Sequence of chain 1.C:
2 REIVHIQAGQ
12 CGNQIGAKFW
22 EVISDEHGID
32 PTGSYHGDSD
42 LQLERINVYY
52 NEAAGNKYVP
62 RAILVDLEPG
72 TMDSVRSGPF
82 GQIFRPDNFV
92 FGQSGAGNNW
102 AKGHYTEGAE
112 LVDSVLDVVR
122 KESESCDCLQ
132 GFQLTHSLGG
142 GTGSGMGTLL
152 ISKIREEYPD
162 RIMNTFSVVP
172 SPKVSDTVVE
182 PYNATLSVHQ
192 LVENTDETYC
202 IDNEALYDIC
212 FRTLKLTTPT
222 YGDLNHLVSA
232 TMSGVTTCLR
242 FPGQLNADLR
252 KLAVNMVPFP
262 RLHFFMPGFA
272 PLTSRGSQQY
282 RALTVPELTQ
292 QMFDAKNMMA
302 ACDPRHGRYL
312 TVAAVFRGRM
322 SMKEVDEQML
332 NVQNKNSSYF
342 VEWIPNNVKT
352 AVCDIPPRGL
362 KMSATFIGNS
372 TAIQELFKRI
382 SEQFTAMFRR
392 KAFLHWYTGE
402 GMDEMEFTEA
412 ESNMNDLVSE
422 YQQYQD

This protein binds this small molecule.
Small molecule (SMILES): CC(=O)O[C@H]1C(=O)[C@@]2(C)[C@H]([C@H](OC(=O)c3ccccc3)[C@]3(O)C[C@H](OC(=O)[C@H](O)[C@@H](NC(=O)c4ccccc4)c4ccccc4)C(C)=C1C3(C)C)[C@]1(OC(C)=O)CO[C@@H]1C[C@@H]2O

Binding-site contacts:
Ligand atom C41 contacts residue SER234 of chain 1.C at 3.5 Å.
Ligand atom O13 contacts residue PRO358 of chain 1.C at 3.2 Å.
Ligand atom C39 contacts residue SER234 of chain 1.C at 3.8 Å.
Ligand atom C19 contacts residue ARG276 of chain 1.C at 3.7 Å.
Ligand atom C07 contacts residue HIS227 of chain 1.C at 3.2 Å.
Ligand atom C40 contacts residue GLU27 of chain 1.C at 3.5 Å.
Ligand atom C39 contacts residue ALA231 of chain 1.C at 3.3 Å (hydrophobic).
Ligand atom O14 contacts residue HIS227 of chain 1.C at 2.9 Å.
Ligand atom C07 contacts residue LEU228 of chain 1.C at 3.6 Å (hydrophobic).
Ligand atom C40 contacts residue ALA231 of chain 1.C at 3.4 Å (hydrophobic).
Ligand atom O13 contacts residue GLY360 of chain 1.C at 3.6 Å.
Ligand atom C16 contacts residue THR274 of chain 1.C at 3.4 Å.
Ligand atom O12 contacts residue GLY360 of chain 1.C at 3.5 Å (h-bond).
Ligand atom C14 contacts residue THR274 of chain 1.C at 3.3 Å.
Ligand atom C09 contacts residue HIS227 of chain 1.C at 3.8 Å.
Ligand atom C41 contacts residue VAL23 of chain 1.C at 3.7 Å (hydrophobic).
Ligand atom C15 contacts residue THR274 of chain 1.C at 3.7 Å.
Ligand atom C15 contacts residue PRO272 of chain 1.C at 3.1 Å (hydrophobic).
Ligand atom C08 contacts residue HIS227 of chain 1.C at 3.4 Å.
Ligand atom C28 contacts residue PRO358 of chain 1.C at 3.6 Å (hydrophobic).
Ligand atom C06 contacts residue HIS227 of chain 1.C at 3.6 Å.
Ligand atom C37 contacts residue PRO358 of chain 1.C at 3.7 Å (hydrophobic).
Ligand atom O08 contacts residue ARG276 of chain 1.C at 3.7 Å.
Ligand atom C40 contacts residue SER234 of chain 1.C at 3.0 Å.
Ligand atom C38 contacts residue PRO358 of chain 1.C at 3.5 Å (hydrophobic).
Ligand atom O13 contacts residue ARG359 of chain 1.C at 3.2 Å (salt-bridge).
Ligand atom C38 contacts residue PHE270 of chain 1.C at 3.6 Å (hydrophobic).
Ligand atom O06 contacts residue PRO272 of chain 1.C at 3.4 Å (h-bond).
Ligand atom C39 contacts residue PHE270 of chain 1.C at 3.4 Å (hydrophobic).
Ligand atom C19 contacts residue THR274 of chain 1.C at 3.0 Å.
Ligand atom C33 contacts residue ASP26 of chain 1.C at 3.7 Å.
Ligand atom C42 contacts residue VAL23 of chain 1.C at 3.5 Å (hydrophobic).
Ligand atom C32 contacts residue VAL23 of chain 1.C at 3.5 Å (hydrophobic).
Ligand atom C39 contacts residue PRO358 of chain 1.C at 3.8 Å (hydrophobic).
Ligand atom C33 contacts residue VAL23 of chain 1.C at 3.6 Å (hydrophobic).
Ligand atom C41 contacts residue GLU27 of chain 1.C at 3.1 Å.
Ligand atom C36 contacts residue HIS227 of chain 1.C at 3.2 Å.
Ligand atom O06 contacts residue LEU273 of chain 1.C at 3.5 Å.
Ligand atom C08 contacts residue LEU228 of chain 1.C at 3.8 Å (hydrophobic).
Ligand atom O06 contacts residue THR274 of chain 1.C at 2.7 Å (h-bond).